Sequence of chain 1.B:
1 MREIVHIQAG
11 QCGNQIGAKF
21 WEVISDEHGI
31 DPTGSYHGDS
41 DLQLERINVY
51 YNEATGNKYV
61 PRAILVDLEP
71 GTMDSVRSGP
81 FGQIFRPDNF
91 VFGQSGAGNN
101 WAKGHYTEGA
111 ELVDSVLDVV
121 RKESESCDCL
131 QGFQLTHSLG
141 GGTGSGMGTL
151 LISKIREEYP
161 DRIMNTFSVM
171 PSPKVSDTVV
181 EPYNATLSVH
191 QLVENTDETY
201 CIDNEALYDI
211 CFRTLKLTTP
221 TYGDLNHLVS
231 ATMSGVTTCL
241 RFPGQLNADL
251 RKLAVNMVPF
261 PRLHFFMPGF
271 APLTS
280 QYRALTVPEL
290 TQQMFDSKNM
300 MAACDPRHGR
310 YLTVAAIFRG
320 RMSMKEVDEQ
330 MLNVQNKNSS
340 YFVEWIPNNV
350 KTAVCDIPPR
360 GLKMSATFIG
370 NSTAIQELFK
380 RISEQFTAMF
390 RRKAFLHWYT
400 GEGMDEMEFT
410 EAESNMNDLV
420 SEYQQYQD

Sequence of chain 1.C:
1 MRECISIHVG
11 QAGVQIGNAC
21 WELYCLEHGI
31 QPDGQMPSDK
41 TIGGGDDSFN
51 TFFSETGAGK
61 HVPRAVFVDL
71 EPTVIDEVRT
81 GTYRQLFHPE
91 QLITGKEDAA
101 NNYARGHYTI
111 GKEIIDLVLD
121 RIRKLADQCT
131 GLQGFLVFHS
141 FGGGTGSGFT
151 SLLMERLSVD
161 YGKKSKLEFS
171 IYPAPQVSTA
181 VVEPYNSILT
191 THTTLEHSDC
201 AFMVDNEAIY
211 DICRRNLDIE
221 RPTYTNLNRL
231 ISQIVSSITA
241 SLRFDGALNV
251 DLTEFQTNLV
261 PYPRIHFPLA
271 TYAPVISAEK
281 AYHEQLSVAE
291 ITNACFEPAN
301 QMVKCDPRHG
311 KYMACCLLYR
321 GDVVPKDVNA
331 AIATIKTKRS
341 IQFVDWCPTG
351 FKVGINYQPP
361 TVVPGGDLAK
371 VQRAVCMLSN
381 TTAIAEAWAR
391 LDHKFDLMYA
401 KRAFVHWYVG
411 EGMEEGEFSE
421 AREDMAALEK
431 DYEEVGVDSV

A protein and the small-molecule ligand that binds it are described below.
Small molecule (SMILES): CC(=O)Nc1ccc(-c2csc(Nc3ccccc3)n2)cc1

Binding-site contacts:
Ligand atom N1 contacts residue THR257 of chain 1.C at 2.8 Å (h-bond).
Ligand atom C11 contacts residue SER165 of chain 1.C at 3.2 Å.
Ligand atom N2 contacts residue GLN256 of chain 1.C at 3.6 Å (h-bond).
Ligand atom C16 contacts residue CYS4 of chain 1.C at 3.6 Å (hydrophobic).
Ligand atom N3 contacts residue GLN256 of chain 1.C at 3.2 Å (h-bond).
Ligand atom C4 contacts residue LYS103 of chain 1.B at 3.5 Å.
Ligand atom C7 contacts residue TRP397 of chain 1.B at 3.8 Å (hydrophobic).
Ligand atom C10 contacts residue THR253 of chain 1.C at 3.6 Å.
Ligand atom N3 contacts residue SER165 of chain 1.C at 3.5 Å.
Ligand atom C8 contacts residue GLY98 of chain 1.B at 3.3 Å.
Ligand atom C9 contacts residue THR253 of chain 1.C at 3.5 Å.
Ligand atom O1 contacts residue GLY98 of chain 1.B at 3.6 Å (h-bond).
Ligand atom C7 contacts residue ASN100 of chain 1.B at 3.6 Å.
Ligand atom C5 contacts residue LYS103 of chain 1.B at 3.4 Å.
Ligand atom S1 contacts residue SER165 of chain 1.C at 3.3 Å (h-bond).
Ligand atom N2 contacts residue THR253 of chain 1.C at 3.4 Å.
Ligand atom C7 contacts residue GLY98 of chain 1.B at 3.1 Å.
Ligand atom C1 contacts residue THR257 of chain 1.C at 3.3 Å.
Ligand atom C10 contacts residue SER165 of chain 1.C at 3.6 Å.
Ligand atom C13 contacts residue LEU167 of chain 1.C at 3.4 Å (hydrophobic).
Ligand atom S1 contacts residue THR253 of chain 1.C at 3.7 Å.
Ligand atom C9 contacts residue SER165 of chain 1.C at 3.7 Å.
Ligand atom N2 contacts residue SER165 of chain 1.C at 3.5 Å (h-bond).
Ligand atom C6 contacts residue THR257 of chain 1.C at 3.4 Å.
Ligand atom C2 contacts residue THR253 of chain 1.C at 3.6 Å.
Ligand atom N1 contacts residue GLY98 of chain 1.B at 3.4 Å (h-bond).
Ligand atom C1 contacts residue THR253 of chain 1.C at 3.4 Å.
Ligand atom S1 contacts residue GLN133 of chain 1.C at 3.5 Å.
Ligand atom C3 contacts residue THR253 of chain 1.C at 3.7 Å.
Ligand atom C8 contacts residue ASN100 of chain 1.B at 3.6 Å.
Ligand atom C8 contacts residue TRP397 of chain 1.B at 3.6 Å (hydrophobic).
Ligand atom O1 contacts residue ASN100 of chain 1.B at 2.9 Å (h-bond).
Ligand atom N3 contacts residue LEU167 of chain 1.C at 3.7 Å.
Ligand atom C13 contacts residue SER165 of chain 1.C at 3.5 Å.
Ligand atom C8 contacts residue THR257 of chain 1.C at 3.7 Å.
Ligand atom C14 contacts residue GLY134 of chain 1.C at 3.7 Å.
Ligand atom C1 contacts residue TRP397 of chain 1.B at 3.6 Å (hydrophobic).
Ligand atom C11 contacts residue THR253 of chain 1.C at 3.4 Å.
Ligand atom C14 contacts residue PHE135 of chain 1.C at 3.7 Å (hydrophobic).
Ligand atom C15 contacts residue CYS4 of chain 1.C at 3.5 Å (hydrophobic).